Binding-site contacts:
Ligand atom C3 contacts residue ASN6 of chain 6.A at 3.7 Å.
Ligand atom C2 contacts residue ASN6 of chain 6.A at 2.4 Å.
Ligand atom C8 contacts residue PHE4 of chain 6.A at 3.5 Å (hydrophobic).
Ligand atom C5 contacts residue ASN155 of chain 6.A at 4.2 Å.
Ligand atom C8 contacts residue ASN6 of chain 6.A at 4.3 Å.
Ligand atom O7 contacts residue ASN6 of chain 6.A at 2.6 Å (h-bond).
Ligand atom C5 contacts residue ASN6 of chain 6.A at 3.6 Å.
Ligand atom O6 contacts residue HIS154 of chain 6.A at 4.1 Å.
Ligand atom C8 contacts residue ASP3 of chain 6.A at 3.2 Å.
Ligand atom C1 contacts residue ASN155 of chain 6.A at 3.8 Å.
Ligand atom N2 contacts residue ASN155 of chain 6.A at 4.4 Å.
Ligand atom N2 contacts residue ASN6 of chain 6.A at 3.0 Å (h-bond).
Ligand atom O5 contacts residue ASN6 of chain 6.A at 2.2 Å (h-bond).
Ligand atom C1 contacts residue ASN6 of chain 6.A at 1.4 Å.
Ligand atom C7 contacts residue PHE4 of chain 6.A at 4.3 Å (hydrophobic).
Ligand atom C4 contacts residue ASN6 of chain 6.A at 4.0 Å.
Ligand atom O5 contacts residue ASN155 of chain 6.A at 4.3 Å.
Ligand atom C7 contacts residue ASN6 of chain 6.A at 3.0 Å.
Ligand atom O6 contacts residue ASN6 of chain 6.A at 4.4 Å.
Ligand atom C3 contacts residue ASN155 of chain 6.A at 4.4 Å.
Ligand atom C2 contacts residue ASN155 of chain 6.A at 4.5 Å.
Ligand atom O5 contacts residue HIS154 of chain 6.A at 4.4 Å.

Sequence of chain 6.A:
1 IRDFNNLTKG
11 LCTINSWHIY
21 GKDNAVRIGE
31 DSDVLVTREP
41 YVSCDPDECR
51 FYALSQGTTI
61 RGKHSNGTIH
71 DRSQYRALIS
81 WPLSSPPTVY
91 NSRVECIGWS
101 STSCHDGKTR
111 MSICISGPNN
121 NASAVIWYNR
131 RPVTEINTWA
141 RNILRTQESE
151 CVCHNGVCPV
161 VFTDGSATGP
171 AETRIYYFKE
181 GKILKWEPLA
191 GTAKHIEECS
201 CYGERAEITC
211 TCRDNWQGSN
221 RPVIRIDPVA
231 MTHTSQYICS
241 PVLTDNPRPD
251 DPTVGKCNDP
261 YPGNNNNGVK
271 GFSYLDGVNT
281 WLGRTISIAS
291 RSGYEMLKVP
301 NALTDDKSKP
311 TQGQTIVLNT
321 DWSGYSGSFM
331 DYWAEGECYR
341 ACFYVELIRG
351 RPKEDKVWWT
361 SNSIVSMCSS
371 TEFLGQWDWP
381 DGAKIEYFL

This small molecule binds to this protein.
Small molecule (SMILES): CC(=O)N[C@@H]1[C@@H](O)[C@H](O)[C@@H](CO)O[C@H]1O